The protein below binds the small molecule below.
Small molecule (SMILES): O=C1CCCC2=C1C1(CCCC1)N=C(Nc1nc3ccccc3o1)N2

Sequence of chain 1.G:
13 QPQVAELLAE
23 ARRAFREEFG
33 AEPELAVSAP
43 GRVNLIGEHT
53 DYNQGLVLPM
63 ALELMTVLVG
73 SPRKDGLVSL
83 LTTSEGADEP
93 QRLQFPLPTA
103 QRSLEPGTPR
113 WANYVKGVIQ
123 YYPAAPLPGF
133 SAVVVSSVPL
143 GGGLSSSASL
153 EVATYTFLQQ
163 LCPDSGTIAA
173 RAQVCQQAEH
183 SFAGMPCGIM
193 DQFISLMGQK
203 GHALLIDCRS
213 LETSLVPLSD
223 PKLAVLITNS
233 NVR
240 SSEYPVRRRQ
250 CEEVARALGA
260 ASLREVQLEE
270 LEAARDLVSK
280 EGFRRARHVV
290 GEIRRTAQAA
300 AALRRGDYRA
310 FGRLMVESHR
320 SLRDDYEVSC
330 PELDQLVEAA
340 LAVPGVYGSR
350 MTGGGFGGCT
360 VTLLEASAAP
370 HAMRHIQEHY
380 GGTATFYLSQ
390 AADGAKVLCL

Binding-site contacts:
Ligand atom C23 contacts residue LEU152 of chain 1.G at 3.4 Å (hydrophobic).
Ligand atom C10 contacts residue GLY88 of chain 1.G at 3.6 Å.
Ligand atom C12 contacts residue TYR116 of chain 1.G at 3.9 Å (hydrophobic).
Ligand atom C24 contacts residue THR84 of chain 1.G at 3.2 Å.
Ligand atom O21 contacts residue SER148 of chain 1.G at 3.2 Å (h-bond).
Ligand atom C07 contacts residue TYR116 of chain 1.G at 3.3 Å (hydrophobic).
Ligand atom C22 contacts residue LEU142 of chain 1.G at 3.8 Å (hydrophobic).
Ligand atom C12 contacts residue ARG112 of chain 1.G at 3.8 Å.
Ligand atom C04 contacts residue TYR116 of chain 1.G at 3.8 Å (hydrophobic).
Ligand atom N16 contacts residue SER149 of chain 1.G at 3.3 Å (h-bond).
Ligand atom C14 contacts residue SER148 of chain 1.G at 3.6 Å.
Ligand atom N16 contacts residue SER148 of chain 1.G at 3.0 Å (h-bond).
Ligand atom C23 contacts residue VAL136 of chain 1.G at 3.6 Å (hydrophobic).
Ligand atom C20 contacts residue LEU142 of chain 1.G at 3.3 Å (hydrophobic).
Ligand atom C24 contacts residue LEU152 of chain 1.G at 3.7 Å (hydrophobic).
Ligand atom N13 contacts residue TYR116 of chain 1.G at 3.7 Å.
Ligand atom C22 contacts residue THR68 of chain 1.G at 3.8 Å.
Ligand atom C08 contacts residue TYR116 of chain 1.G at 3.8 Å (hydrophobic).
Ligand atom C11 contacts residue ASP90 of chain 1.G at 3.8 Å.
Ligand atom C17 contacts residue LEU142 of chain 1.G at 3.8 Å (hydrophobic).
Ligand atom C22 contacts residue SER138 of chain 1.G at 3.6 Å.
Ligand atom C06 contacts residue TYR116 of chain 1.G at 2.8 Å (hydrophobic).
Ligand atom C05 contacts residue TYR116 of chain 1.G at 3.4 Å (hydrophobic).
Ligand atom N15 contacts residue TYR116 of chain 1.G at 2.8 Å (h-bond).
Ligand atom N16 contacts residue TYR116 of chain 1.G at 3.5 Å.
Ligand atom C25 contacts residue LEU152 of chain 1.G at 3.9 Å (hydrophobic).
Ligand atom C24 contacts residue SER86 of chain 1.G at 3.4 Å.
Ligand atom C19 contacts residue LEU152 of chain 1.G at 3.9 Å (hydrophobic).
Ligand atom O21 contacts residue LEU142 of chain 1.G at 3.4 Å.
Ligand atom C22 contacts residue LEU152 of chain 1.G at 3.4 Å (hydrophobic).
Ligand atom C19 contacts residue LEU142 of chain 1.G at 3.6 Å (hydrophobic).
Ligand atom C20 contacts residue LEU152 of chain 1.G at 3.6 Å (hydrophobic).
Ligand atom C11 contacts residue TRP113 of chain 1.G at 3.6 Å (hydrophobic).
Ligand atom C12 contacts residue TRP113 of chain 1.G at 3.9 Å (hydrophobic).
Ligand atom N15 contacts residue SER148 of chain 1.G at 3.7 Å.
Ligand atom C17 contacts residue SER148 of chain 1.G at 3.8 Å.
Ligand atom C14 contacts residue TYR116 of chain 1.G at 3.2 Å (hydrophobic).
Ligand atom C23 contacts residue SER86 of chain 1.G at 3.5 Å.
Ligand atom C23 contacts residue SER138 of chain 1.G at 3.7 Å.
Ligand atom C25 contacts residue TRP113 of chain 1.G at 3.8 Å (hydrophobic).